Sequence of chain 1.B:
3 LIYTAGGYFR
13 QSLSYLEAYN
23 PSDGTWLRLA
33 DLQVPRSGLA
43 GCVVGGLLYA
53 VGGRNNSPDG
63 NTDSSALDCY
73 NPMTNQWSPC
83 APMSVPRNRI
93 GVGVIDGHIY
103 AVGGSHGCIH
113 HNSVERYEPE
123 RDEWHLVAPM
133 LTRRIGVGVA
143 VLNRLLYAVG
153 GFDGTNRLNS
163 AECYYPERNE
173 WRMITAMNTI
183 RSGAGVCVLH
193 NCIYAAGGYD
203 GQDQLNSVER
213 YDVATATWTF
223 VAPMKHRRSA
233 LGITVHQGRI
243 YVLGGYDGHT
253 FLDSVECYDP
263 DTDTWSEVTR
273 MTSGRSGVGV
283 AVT

A protein and the small-molecule ligand that binds it are described below.
Small molecule (SMILES): C[C@@H](O)[C@@H]1NC(=O)[C@H](CCC(=O)O)NC(=O)[C@@H]2CCCN2C(=O)[C@H](CC(=O)O)NC(=O)CCCCCNC(=O)[C@H](CCC(=O)O)NC(=O)CNC1=O

Binding-site contacts:
Ligand atom CD contacts residue ARG91 of chain 1.B at 3.0 Å.
Ligand atom CB contacts residue ARG91 of chain 1.B at 3.8 Å.
Ligand atom OE1 contacts residue ARG56 of chain 1.B at 3.0 Å (salt-bridge).
Ligand atom CD contacts residue ASN58 of chain 1.B at 3.8 Å.
Ligand atom OE1 contacts residue SER184 of chain 1.B at 2.7 Å (h-bond).
Ligand atom C contacts residue PHE253 of chain 1.B at 3.6 Å (hydrophobic).
Ligand atom OE1 contacts residue SER39 of chain 1.B at 3.6 Å.
Ligand atom CA contacts residue TYR248 of chain 1.B at 3.6 Å (hydrophobic).
Ligand atom CA contacts residue TYR10 of chain 1.B at 3.6 Å (hydrophobic).
Ligand atom OE2 contacts residue SER39 of chain 1.B at 2.5 Å (h-bond).
Ligand atom N contacts residue TYR10 of chain 1.B at 3.5 Å (h-bond).
Ligand atom OE2 contacts residue SER184 of chain 1.B at 2.8 Å (h-bond).
Ligand atom OE1 contacts residue ARG91 of chain 1.B at 2.6 Å (salt-bridge).
Ligand atom N contacts residue TYR248 of chain 1.B at 3.5 Å.
Ligand atom OD2 contacts residue ARG91 of chain 1.B at 3.2 Å (salt-bridge).
Ligand atom CB contacts residue ARG56 of chain 1.B at 3.8 Å.
Ligand atom O contacts residue PHE253 of chain 1.B at 3.5 Å.
Ligand atom O contacts residue TYR248 of chain 1.B at 3.8 Å.
Ligand atom CG2 contacts residue ARG91 of chain 1.B at 3.6 Å.
Ligand atom O contacts residue SER278 of chain 1.B at 2.6 Å (h-bond).
Ligand atom CA contacts residue PHE253 of chain 1.B at 3.6 Å (hydrophobic).
Ligand atom O contacts residue SER231 of chain 1.B at 2.5 Å (h-bond).
Ligand atom CD contacts residue ARG56 of chain 1.B at 3.8 Å.
Ligand atom CG contacts residue TYR201 of chain 1.B at 3.8 Å (hydrophobic).
Ligand atom CD contacts residue SER39 of chain 1.B at 3.3 Å.
Ligand atom CD contacts residue TYR10 of chain 1.B at 3.5 Å (hydrophobic).
Ligand atom C contacts residue SER278 of chain 1.B at 3.8 Å.
Ligand atom O contacts residue TYR248 of chain 1.B at 3.5 Å.
Ligand atom CG contacts residue ARG91 of chain 1.B at 3.7 Å.
Ligand atom O contacts residue GLN206 of chain 1.B at 2.7 Å (h-bond).
Ligand atom O contacts residue PHE253 of chain 1.B at 3.4 Å.
Ligand atom C contacts residue SER231 of chain 1.B at 3.5 Å.
Ligand atom CG contacts residue TYR10 of chain 1.B at 3.5 Å (hydrophobic).
Ligand atom CB contacts residue TYR201 of chain 1.B at 3.6 Å (hydrophobic).
Ligand atom CD contacts residue SER184 of chain 1.B at 3.1 Å.
Ligand atom OE2 contacts residue ARG91 of chain 1.B at 3.4 Å (salt-bridge).
Ligand atom CB contacts residue ASN58 of chain 1.B at 3.5 Å.
Ligand atom OE1 contacts residue ASN58 of chain 1.B at 2.7 Å (h-bond).
Ligand atom OE2 contacts residue ARG159 of chain 1.B at 2.8 Å (salt-bridge).
Ligand atom OE1 contacts residue GLY185 of chain 1.B at 3.2 Å (h-bond).